Sequence of chain 1.A:
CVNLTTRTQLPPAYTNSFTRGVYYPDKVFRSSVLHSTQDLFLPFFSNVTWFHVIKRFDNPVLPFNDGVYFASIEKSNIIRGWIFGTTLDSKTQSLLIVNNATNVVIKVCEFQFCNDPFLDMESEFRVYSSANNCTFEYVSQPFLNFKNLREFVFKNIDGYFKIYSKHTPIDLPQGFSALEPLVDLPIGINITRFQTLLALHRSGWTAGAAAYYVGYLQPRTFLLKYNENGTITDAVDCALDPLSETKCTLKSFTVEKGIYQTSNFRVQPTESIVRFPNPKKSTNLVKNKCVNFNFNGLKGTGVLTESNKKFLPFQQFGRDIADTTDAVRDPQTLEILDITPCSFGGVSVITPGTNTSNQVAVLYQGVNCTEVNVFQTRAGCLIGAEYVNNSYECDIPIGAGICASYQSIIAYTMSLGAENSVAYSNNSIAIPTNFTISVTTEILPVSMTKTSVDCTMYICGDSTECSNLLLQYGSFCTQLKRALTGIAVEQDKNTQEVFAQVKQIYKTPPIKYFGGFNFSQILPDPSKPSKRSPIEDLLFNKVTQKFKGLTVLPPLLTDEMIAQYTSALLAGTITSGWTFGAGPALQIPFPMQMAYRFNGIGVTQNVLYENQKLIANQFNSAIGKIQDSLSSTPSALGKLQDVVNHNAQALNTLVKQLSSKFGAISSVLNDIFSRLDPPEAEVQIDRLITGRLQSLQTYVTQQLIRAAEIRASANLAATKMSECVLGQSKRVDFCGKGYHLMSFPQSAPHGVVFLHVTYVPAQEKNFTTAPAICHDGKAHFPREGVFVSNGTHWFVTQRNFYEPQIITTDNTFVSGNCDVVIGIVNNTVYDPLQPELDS

Binding-site contacts:
Ligand atom O5 contacts residue TYR28 of chain 1.A at 4.0 Å.
Ligand atom O6 contacts residue ASN61 of chain 1.A at 4.5 Å.
Ligand atom C7 contacts residue ASN61 of chain 1.A at 4.1 Å.
Ligand atom C5 contacts residue ASN61 of chain 1.A at 3.6 Å.
Ligand atom C8 contacts residue ASN30 of chain 1.A at 3.2 Å.
Ligand atom C3 contacts residue ASN61 of chain 1.A at 3.8 Å.
Ligand atom C1 contacts residue ASN61 of chain 1.A at 1.4 Å.
Ligand atom O6 contacts residue TYR28 of chain 1.A at 4.0 Å.
Ligand atom C8 contacts residue PHE59 of chain 1.A at 3.6 Å (hydrophobic).
Ligand atom C4 contacts residue ASN61 of chain 1.A at 4.2 Å.
Ligand atom N2 contacts residue ASN61 of chain 1.A at 3.0 Å (h-bond).
Ligand atom O5 contacts residue ASN61 of chain 1.A at 2.4 Å (h-bond).
Ligand atom O7 contacts residue ASN61 of chain 1.A at 4.3 Å.
Ligand atom C1 contacts residue TYR28 of chain 1.A at 4.2 Å (hydrophobic).
Ligand atom C2 contacts residue ASN61 of chain 1.A at 2.5 Å.

A small-molecule ligand and the protein it binds are described below.
Small molecule (SMILES): CC(=O)N[C@@H]1[C@@H](O)[C@H](O)[C@@H](CO)O[C@H]1O